Sequence of chain 39.C:
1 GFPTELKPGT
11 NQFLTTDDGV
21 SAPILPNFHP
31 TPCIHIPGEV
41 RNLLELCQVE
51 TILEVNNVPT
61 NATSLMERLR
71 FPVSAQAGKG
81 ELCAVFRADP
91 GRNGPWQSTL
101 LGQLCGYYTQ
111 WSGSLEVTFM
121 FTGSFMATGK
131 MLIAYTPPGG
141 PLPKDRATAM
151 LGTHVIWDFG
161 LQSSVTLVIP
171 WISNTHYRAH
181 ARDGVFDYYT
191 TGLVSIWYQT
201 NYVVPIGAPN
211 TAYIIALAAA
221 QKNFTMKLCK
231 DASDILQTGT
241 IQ

Binding-site contacts:
Ligand atom CAG contacts residue THR114 of chain 39.A at 3.9 Å.
Ligand atom CAL contacts residue PHE135 of chain 39.A at 3.7 Å (hydrophobic).
Ligand atom CAG contacts residue ASP112 of chain 39.A at 3.5 Å.
Ligand atom CAF contacts residue GLN202 of chain 39.A at 3.6 Å.
Ligand atom CAD contacts residue ASN228 of chain 39.A at 3.5 Å.
Ligand atom CAL contacts residue ILE111 of chain 39.A at 3.5 Å (hydrophobic).
Ligand atom CAK contacts residue MET195 of chain 39.A at 3.8 Å (hydrophobic).
Ligand atom CAV contacts residue VAL192 of chain 39.A at 3.9 Å (hydrophobic).
Ligand atom OAB contacts residue ILE113 of chain 39.A at 3.3 Å (h-bond).
Ligand atom CAI contacts residue PHE155 of chain 39.A at 3.5 Å (hydrophobic).
Ligand atom CAK contacts residue PHE155 of chain 39.A at 3.5 Å (hydrophobic).
Ligand atom OAS contacts residue MET195 of chain 39.A at 3.1 Å.
Ligand atom CAW contacts residue TRP203 of chain 39.A at 3.4 Å (hydrophobic).
Ligand atom CAT contacts residue TRP203 of chain 39.A at 3.4 Å (hydrophobic).
Ligand atom CAQ contacts residue ASN228 of chain 39.A at 3.6 Å.
Ligand atom CAJ contacts residue PHE135 of chain 39.A at 3.8 Å (hydrophobic).
Ligand atom NAZ contacts residue ASN228 of chain 39.A at 3.9 Å.
Ligand atom CAH contacts residue VAL192 of chain 39.A at 3.9 Å (hydrophobic).
Ligand atom CAG contacts residue TRP203 of chain 39.A at 3.9 Å (hydrophobic).
Ligand atom CAV contacts residue MET195 of chain 39.A at 3.9 Å (hydrophobic).
Ligand atom CAI contacts residue ILE24 of chain 39.C at 3.7 Å (hydrophobic).
Ligand atom NAZ contacts residue TRP203 of chain 39.A at 3.2 Å.
Ligand atom CAQ contacts residue TRP203 of chain 39.A at 3.4 Å (hydrophobic).
Ligand atom CAE contacts residue THR114 of chain 39.A at 3.5 Å.
Ligand atom CAE contacts residue ASP112 of chain 39.A at 3.6 Å.
Ligand atom CAD contacts residue GLN202 of chain 39.A at 3.6 Å.
Ligand atom CAX contacts residue ILE111 of chain 39.A at 3.9 Å (hydrophobic).
Ligand atom OAB contacts residue ASP112 of chain 39.A at 3.6 Å.
Ligand atom NAY contacts residue TRP203 of chain 39.A at 3.7 Å.
Ligand atom CAV contacts residue ILE111 of chain 39.A at 3.9 Å (hydrophobic).
Ligand atom CAF contacts residue TRP203 of chain 39.A at 3.6 Å (hydrophobic).
Ligand atom OAB contacts residue TRP203 of chain 39.A at 3.7 Å.
Ligand atom CAQ contacts residue TYR201 of chain 39.A at 3.7 Å (hydrophobic).
Ligand atom CAA contacts residue PHE135 of chain 39.A at 3.8 Å (hydrophobic).
Ligand atom CAF contacts residue ASN228 of chain 39.A at 3.2 Å.
Ligand atom CAW contacts residue ASN228 of chain 39.A at 3.7 Å.
Ligand atom CAP contacts residue TYR201 of chain 39.A at 3.5 Å (hydrophobic).
Ligand atom CAM contacts residue ILE111 of chain 39.A at 3.6 Å (hydrophobic).
Ligand atom OAS contacts residue VAL192 of chain 39.A at 3.9 Å.
Ligand atom CAM contacts residue MET195 of chain 39.A at 4.0 Å (hydrophobic).

This small molecule binds to this protein.
Small molecule (SMILES): C[C@H](CCOc1ccc(I)cc1)CCN1CCN(c2ccncc2)C1=O

Sequence of chain 39.A:
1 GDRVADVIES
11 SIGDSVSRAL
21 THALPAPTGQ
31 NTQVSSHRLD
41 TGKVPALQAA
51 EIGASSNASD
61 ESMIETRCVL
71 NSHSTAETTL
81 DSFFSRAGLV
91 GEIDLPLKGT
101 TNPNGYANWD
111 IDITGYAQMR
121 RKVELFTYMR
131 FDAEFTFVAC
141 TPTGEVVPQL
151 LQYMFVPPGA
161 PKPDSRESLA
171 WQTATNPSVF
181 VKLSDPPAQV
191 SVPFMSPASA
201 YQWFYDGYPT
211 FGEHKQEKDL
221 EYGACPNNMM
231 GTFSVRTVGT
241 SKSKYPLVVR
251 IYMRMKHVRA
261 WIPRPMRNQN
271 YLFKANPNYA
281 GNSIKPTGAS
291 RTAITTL